A small-molecule ligand and the protein it binds are described below.
Small molecule (SMILES): CC(=O)N[C@H]1[C@H](O[C@H]2[C@H](O)[C@@H](NC(C)=O)CO[C@@H]2CO)O[C@H](CO)[C@@H](O)[C@@H]1O

Binding-site contacts:
Ligand atom C3 contacts residue TYR81 of chain 1.A at 3.2 Å (hydrophobic).
Ligand atom C1 contacts residue TYR81 of chain 1.A at 3.4 Å (hydrophobic).
Ligand atom C7 contacts residue ASN170 of chain 1.A at 3.1 Å.
Ligand atom O7 contacts residue ASN170 of chain 1.A at 3.0 Å (h-bond).
Ligand atom C5 contacts residue ALA80 of chain 1.A at 4.3 Å (hydrophobic).
Ligand atom O3 contacts residue VAL82 of chain 1.A at 3.1 Å.
Ligand atom C4 contacts residue ASN170 of chain 1.A at 4.3 Å.
Ligand atom C8 contacts residue TYR81 of chain 1.A at 4.4 Å (hydrophobic).
Ligand atom C3 contacts residue ASN170 of chain 1.A at 3.8 Å.
Ligand atom C2 contacts residue TYR81 of chain 1.A at 3.3 Å (hydrophobic).
Ligand atom C2 contacts residue VAL82 of chain 1.A at 4.3 Å (hydrophobic).
Ligand atom C8 contacts residue TYR55 of chain 1.A at 4.1 Å (hydrophobic).
Ligand atom C4 contacts residue TYR81 of chain 1.A at 4.3 Å (hydrophobic).
Ligand atom C7 contacts residue TYR81 of chain 1.A at 4.0 Å (hydrophobic).
Ligand atom C1 contacts residue ASN170 of chain 1.A at 1.4 Å.
Ligand atom O5 contacts residue ASN170 of chain 1.A at 2.4 Å (h-bond).
Ligand atom O5 contacts residue TYR81 of chain 1.A at 4.4 Å.
Ligand atom O3 contacts residue TYR81 of chain 1.A at 4.0 Å.
Ligand atom C8 contacts residue TRP142 of chain 1.A at 3.2 Å (hydrophobic).
Ligand atom C3 contacts residue VAL82 of chain 1.A at 4.2 Å (hydrophobic).
Ligand atom C5 contacts residue TYR81 of chain 1.A at 4.4 Å (hydrophobic).
Ligand atom O4 contacts residue VAL82 of chain 1.A at 3.5 Å.
Ligand atom N2 contacts residue ASN170 of chain 1.A at 2.9 Å (h-bond).
Ligand atom O5 contacts residue ALA80 of chain 1.A at 4.4 Å.
Ligand atom C2 contacts residue ASN170 of chain 1.A at 2.5 Å.
Ligand atom C5 contacts residue ASN170 of chain 1.A at 3.7 Å.
Ligand atom C8 contacts residue ASN170 of chain 1.A at 4.3 Å.
Ligand atom N2 contacts residue TYR81 of chain 1.A at 2.9 Å (h-bond).
Ligand atom C4 contacts residue VAL82 of chain 1.A at 4.4 Å (hydrophobic).

Sequence of chain 1.A:
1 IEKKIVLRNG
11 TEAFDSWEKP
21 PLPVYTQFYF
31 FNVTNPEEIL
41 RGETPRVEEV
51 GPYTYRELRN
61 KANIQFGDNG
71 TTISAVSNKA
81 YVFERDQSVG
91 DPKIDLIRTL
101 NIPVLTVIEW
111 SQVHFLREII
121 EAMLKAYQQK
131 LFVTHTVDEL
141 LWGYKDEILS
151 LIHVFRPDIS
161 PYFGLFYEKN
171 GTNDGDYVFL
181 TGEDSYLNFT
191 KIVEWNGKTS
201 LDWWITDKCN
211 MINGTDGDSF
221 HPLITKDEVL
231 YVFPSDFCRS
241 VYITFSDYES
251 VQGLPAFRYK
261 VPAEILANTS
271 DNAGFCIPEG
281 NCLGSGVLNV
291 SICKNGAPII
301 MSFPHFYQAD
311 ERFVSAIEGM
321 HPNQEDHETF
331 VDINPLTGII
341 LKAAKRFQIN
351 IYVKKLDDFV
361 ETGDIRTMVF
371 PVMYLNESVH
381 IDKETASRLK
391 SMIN